Binding-site contacts:
Ligand atom O11 contacts residue LYS73 of chain 2.A at 4.0 Å.
Ligand atom C4 contacts residue LEU9 of chain 2.A at 4.4 Å (hydrophobic).
Ligand atom C1 contacts residue THR19 of chain 2.A at 4.0 Å.
Ligand atom C10 contacts residue THR69 of chain 2.A at 3.6 Å.
Ligand atom C5 contacts residue LEU9 of chain 2.A at 4.1 Å (hydrophobic).
Ligand atom C6 contacts residue LEU9 of chain 2.A at 4.2 Å (hydrophobic).
Ligand atom O3 contacts residue LEU9 of chain 2.A at 3.2 Å.
Ligand atom C4 contacts residue SER17 of chain 2.A at 4.3 Å.
Ligand atom O12 contacts residue GLN258 of chain 2.A at 4.0 Å.
Ligand atom O2 contacts residue ARG18 of chain 2.A at 4.4 Å.
Ligand atom C5 contacts residue GLN258 of chain 2.A at 4.1 Å.
Ligand atom O7 contacts residue GLN258 of chain 2.A at 2.9 Å (h-bond).
Ligand atom C1 contacts residue SER17 of chain 2.A at 3.1 Å.
Ligand atom O3 contacts residue SER17 of chain 2.A at 3.3 Å (h-bond).
Ligand atom C4 contacts residue THR19 of chain 2.A at 4.0 Å.
Ligand atom O3 contacts residue THR69 of chain 2.A at 4.1 Å.
Ligand atom O12 contacts residue ASP110 of chain 2.A at 2.8 Å (salt-bridge).
Ligand atom C9 contacts residue THR69 of chain 2.A at 3.7 Å.
Ligand atom O12 contacts residue ILE68 of chain 2.A at 4.5 Å.
Ligand atom O11 contacts residue ASP110 of chain 2.A at 4.5 Å.
Ligand atom C8 contacts residue ASN94 of chain 2.A at 4.2 Å.
Ligand atom O11 contacts residue ILE68 of chain 2.A at 4.1 Å.
Ligand atom O12 contacts residue ASN94 of chain 2.A at 3.0 Å (h-bond).
Ligand atom C5 contacts residue THR19 of chain 2.A at 3.3 Å.
Ligand atom O11 contacts residue THR69 of chain 2.A at 2.6 Å (h-bond).
Ligand atom O7 contacts residue ASN67 of chain 2.A at 3.4 Å.
Ligand atom C4 contacts residue THR69 of chain 2.A at 4.3 Å.
Ligand atom C1 contacts residue LEU9 of chain 2.A at 3.9 Å (hydrophobic).
Ligand atom C8 contacts residue ASP110 of chain 2.A at 3.7 Å.
Ligand atom C6 contacts residue GLN258 of chain 2.A at 3.8 Å.
Ligand atom O2 contacts residue THR19 of chain 2.A at 3.7 Å.
Ligand atom O3 contacts residue LEU14 of chain 2.A at 4.2 Å.
Ligand atom C8 contacts residue GLN258 of chain 2.A at 3.8 Å.
Ligand atom O2 contacts residue SER17 of chain 2.A at 2.7 Å (h-bond).
Ligand atom O7 contacts residue ASN94 of chain 2.A at 3.9 Å.
Ligand atom C6 contacts residue ASN67 of chain 2.A at 4.2 Å.
Ligand atom C9 contacts residue ASP110 of chain 2.A at 4.2 Å.

Sequence of chain 2.A:
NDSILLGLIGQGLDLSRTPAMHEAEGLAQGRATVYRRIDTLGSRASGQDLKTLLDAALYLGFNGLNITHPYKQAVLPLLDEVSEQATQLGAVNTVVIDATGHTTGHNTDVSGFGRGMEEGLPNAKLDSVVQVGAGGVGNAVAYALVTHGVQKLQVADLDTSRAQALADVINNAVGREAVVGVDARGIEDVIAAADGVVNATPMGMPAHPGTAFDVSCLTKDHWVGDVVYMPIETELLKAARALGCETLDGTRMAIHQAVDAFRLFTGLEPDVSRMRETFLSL

The protein below binds the small molecule below.
Small molecule (SMILES): O=C(O)C1=C[C@@H](O)[C@@H](O)[C@H](O)C1